A protein and the small-molecule ligand that binds it are described below.
Small molecule (SMILES): Nc1ncnc2c1ncn2[C@@H]1O[C@H](CO[P](=O)(O)O[P](=O)(O)NP(=O)(O)O)[C@@H](O)[C@H]1O

Binding-site contacts:
Ligand atom N1 contacts residue ARG364 of chain 1.B at 3.7 Å.
Ligand atom O3A contacts residue LYS177 of chain 1.B at 3.3 Å (salt-bridge).
Ligand atom C5' contacts residue GLN174 of chain 1.B at 3.6 Å.
Ligand atom PB contacts residue GLY176 of chain 1.B at 3.7 Å.
Ligand atom O5' contacts residue GLY176 of chain 1.B at 3.6 Å.
Ligand atom PG contacts residue GLN174 of chain 1.B at 3.7 Å.
Ligand atom N6 contacts residue GLN432 of chain 1.B at 2.8 Å (h-bond).
Ligand atom O1A contacts residue GLY176 of chain 1.B at 3.4 Å.
Ligand atom O1B contacts residue LYS177 of chain 1.B at 2.7 Å (salt-bridge).
Ligand atom O1B contacts residue THR175 of chain 1.B at 3.0 Å (h-bond).
Ligand atom O2' contacts residue GLN434 of chain 1.B at 2.7 Å (h-bond).
Ligand atom PB contacts residue MG1 of chain 1.DA at 3.4 Å.
Ligand atom N3B contacts residue MG1 of chain 1.DA at 3.7 Å.
Ligand atom C8 contacts residue ALA179 of chain 1.B at 3.5 Å (hydrophobic).
Ligand atom O1G contacts residue GLN174 of chain 1.B at 2.9 Å (h-bond).
Ligand atom C6 contacts residue ARG364 of chain 1.B at 3.6 Å.
Ligand atom O1A contacts residue THR178 of chain 1.B at 3.4 Å (h-bond).
Ligand atom C2' contacts residue GLN434 of chain 1.B at 3.5 Å.
Ligand atom O2G contacts residue MG1 of chain 1.DA at 2.0 Å.
Ligand atom N3B contacts residue GLN174 of chain 1.B at 3.3 Å.
Ligand atom C2 contacts residue ARG364 of chain 1.B at 3.6 Å.
Ligand atom O1B contacts residue GLN174 of chain 1.B at 3.5 Å (h-bond).
Ligand atom O1A contacts residue LYS177 of chain 1.B at 3.8 Å.
Ligand atom O3G contacts residue GLN174 of chain 1.B at 2.7 Å (h-bond).
Ligand atom N7 contacts residue ALA179 of chain 1.B at 3.5 Å.
Ligand atom PA contacts residue GLY176 of chain 1.B at 3.7 Å.
Ligand atom O4' contacts residue PHE359 of chain 1.B at 3.1 Å.
Ligand atom O1G contacts residue LYS177 of chain 1.B at 3.5 Å (salt-bridge).
Ligand atom O2B contacts residue THR178 of chain 1.B at 2.8 Å (h-bond).
Ligand atom O3A contacts residue GLY176 of chain 1.B at 2.8 Å (h-bond).
Ligand atom O2B contacts residue MG1 of chain 1.DA at 2.2 Å.
Ligand atom O1G contacts residue ARG173 of chain 1.B at 3.6 Å.
Ligand atom O1A contacts residue ALA179 of chain 1.B at 2.9 Å (h-bond).
Ligand atom O2B contacts residue LYS177 of chain 1.B at 3.6 Å.
Ligand atom PG contacts residue MG1 of chain 1.DA at 3.4 Å.
Ligand atom N3 contacts residue ARG364 of chain 1.B at 3.4 Å (salt-bridge).
Ligand atom PB contacts residue LYS177 of chain 1.B at 3.5 Å.
Ligand atom O1B contacts residue GLY176 of chain 1.B at 3.2 Å (h-bond).
Ligand atom N6 contacts residue ARG364 of chain 1.B at 3.6 Å.
Ligand atom N9 contacts residue GLN434 of chain 1.B at 3.6 Å.

Sequence of chain 1.B:
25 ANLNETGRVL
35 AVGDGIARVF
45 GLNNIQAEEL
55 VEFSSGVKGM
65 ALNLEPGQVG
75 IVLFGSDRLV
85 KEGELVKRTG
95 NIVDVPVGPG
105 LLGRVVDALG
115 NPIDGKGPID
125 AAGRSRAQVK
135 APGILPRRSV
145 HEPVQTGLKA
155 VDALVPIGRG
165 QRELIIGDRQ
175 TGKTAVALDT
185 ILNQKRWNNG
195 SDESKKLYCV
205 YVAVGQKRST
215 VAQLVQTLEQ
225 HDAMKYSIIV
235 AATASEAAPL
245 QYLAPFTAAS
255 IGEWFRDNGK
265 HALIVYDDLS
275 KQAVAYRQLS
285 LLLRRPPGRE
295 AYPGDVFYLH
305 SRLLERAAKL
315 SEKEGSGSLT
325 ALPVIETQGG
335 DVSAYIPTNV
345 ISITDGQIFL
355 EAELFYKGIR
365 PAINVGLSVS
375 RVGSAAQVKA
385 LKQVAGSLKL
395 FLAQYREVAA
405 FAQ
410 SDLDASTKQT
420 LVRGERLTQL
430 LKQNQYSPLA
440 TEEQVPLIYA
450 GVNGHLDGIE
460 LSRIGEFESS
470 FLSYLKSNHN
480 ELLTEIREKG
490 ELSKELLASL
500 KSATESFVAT

Sequence of chain 1.E:
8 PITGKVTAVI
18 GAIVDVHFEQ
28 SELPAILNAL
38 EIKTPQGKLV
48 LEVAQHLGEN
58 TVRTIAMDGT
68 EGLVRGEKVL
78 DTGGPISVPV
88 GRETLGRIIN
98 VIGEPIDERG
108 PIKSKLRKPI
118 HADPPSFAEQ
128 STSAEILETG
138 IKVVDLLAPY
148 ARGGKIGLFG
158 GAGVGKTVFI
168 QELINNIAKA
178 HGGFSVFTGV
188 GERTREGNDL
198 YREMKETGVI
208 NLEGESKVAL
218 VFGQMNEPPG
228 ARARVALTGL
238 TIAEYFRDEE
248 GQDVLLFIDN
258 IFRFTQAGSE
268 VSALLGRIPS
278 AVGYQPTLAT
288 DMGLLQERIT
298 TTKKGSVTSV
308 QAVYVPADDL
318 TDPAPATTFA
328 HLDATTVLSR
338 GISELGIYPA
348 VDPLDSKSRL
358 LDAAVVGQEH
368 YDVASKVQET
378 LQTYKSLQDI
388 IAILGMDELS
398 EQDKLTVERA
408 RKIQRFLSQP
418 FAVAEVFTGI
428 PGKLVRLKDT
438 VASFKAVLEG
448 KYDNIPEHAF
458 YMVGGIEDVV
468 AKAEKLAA